This protein binds this small molecule.
Small molecule (SMILES): CC(=O)N[C@H]1[C@H](O[C@H]2[C@H](O)[C@@H](NC(C)=O)CO[C@@H]2CO)O[C@H](CO)[C@@H](O)[C@@H]1O

Sequence of chain 1.B:
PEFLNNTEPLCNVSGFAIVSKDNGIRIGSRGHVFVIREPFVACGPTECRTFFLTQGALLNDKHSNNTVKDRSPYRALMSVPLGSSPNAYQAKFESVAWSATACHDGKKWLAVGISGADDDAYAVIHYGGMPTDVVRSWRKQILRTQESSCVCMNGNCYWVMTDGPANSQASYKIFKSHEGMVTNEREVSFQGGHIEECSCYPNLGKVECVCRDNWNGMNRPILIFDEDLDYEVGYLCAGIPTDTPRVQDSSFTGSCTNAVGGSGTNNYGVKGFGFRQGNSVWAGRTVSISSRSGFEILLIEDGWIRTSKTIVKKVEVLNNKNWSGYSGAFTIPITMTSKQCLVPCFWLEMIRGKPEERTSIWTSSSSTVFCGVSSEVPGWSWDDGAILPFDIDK

Binding-site contacts:
Ligand atom C3 contacts residue ASN12 of chain 1.B at 3.7 Å.
Ligand atom C8 contacts residue CYS11 of chain 1.B at 4.5 Å (hydrophobic).
Ligand atom C5 contacts residue GLY278 of chain 1.B at 3.9 Å.
Ligand atom C7 contacts residue GLY278 of chain 1.B at 4.4 Å.
Ligand atom C6 contacts residue GLY278 of chain 1.B at 3.8 Å.
Ligand atom C8 contacts residue ASN279 of chain 1.B at 3.4 Å.
Ligand atom N2 contacts residue LEU10 of chain 1.B at 4.3 Å.
Ligand atom C2 contacts residue ASN12 of chain 1.B at 2.3 Å.
Ligand atom C8 contacts residue ASN12 of chain 1.B at 4.5 Å.
Ligand atom O7 contacts residue ASN12 of chain 1.B at 3.4 Å (h-bond).
Ligand atom N2 contacts residue ASN12 of chain 1.B at 2.8 Å (h-bond).
Ligand atom C8 contacts residue PRO9 of chain 1.B at 3.9 Å (hydrophobic).
Ligand atom C8 contacts residue GLY278 of chain 1.B at 3.8 Å.
Ligand atom C5 contacts residue ASN12 of chain 1.B at 3.6 Å.
Ligand atom C7 contacts residue ASN12 of chain 1.B at 3.3 Å.
Ligand atom C1 contacts residue ASN12 of chain 1.B at 1.4 Å.
Ligand atom C8 contacts residue CYS341 of chain 1.B at 4.2 Å (hydrophobic).
Ligand atom O5 contacts residue ASN12 of chain 1.B at 2.4 Å (h-bond).
Ligand atom C7 contacts residue LEU10 of chain 1.B at 4.3 Å (hydrophobic).
Ligand atom C4 contacts residue ASN12 of chain 1.B at 4.1 Å.
Ligand atom C8 contacts residue LEU10 of chain 1.B at 3.6 Å (hydrophobic).